This protein binds this small molecule.
Small molecule (SMILES): CCOC(=O)c1ccc(NC(=O)NCc2ccc(-n3cccn3)cc2)cc1

Sequence of chain 1.A:
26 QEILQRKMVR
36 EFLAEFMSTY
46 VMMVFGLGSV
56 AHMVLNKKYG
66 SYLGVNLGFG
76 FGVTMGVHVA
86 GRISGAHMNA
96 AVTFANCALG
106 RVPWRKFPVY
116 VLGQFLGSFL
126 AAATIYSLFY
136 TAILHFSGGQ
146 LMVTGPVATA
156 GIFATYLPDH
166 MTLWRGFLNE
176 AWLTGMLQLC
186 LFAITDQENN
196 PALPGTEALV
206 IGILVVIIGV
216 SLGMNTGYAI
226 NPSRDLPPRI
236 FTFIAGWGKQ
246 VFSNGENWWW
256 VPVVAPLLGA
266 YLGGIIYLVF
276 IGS

Binding-site contacts:
Ligand atom C09 contacts residue HIS92 of chain 1.A at 3.6 Å.
Ligand atom N10 contacts residue HIS92 of chain 1.A at 2.8 Å (h-bond).
Ligand atom C24 contacts residue VAL97 of chain 1.A at 3.6 Å (hydrophobic).
Ligand atom C27 contacts residue ASN226 of chain 1.A at 3.7 Å.
Ligand atom O05 contacts residue ILE225 of chain 1.A at 3.6 Å.
Ligand atom C22 contacts residue ASN101 of chain 1.A at 3.3 Å.
Ligand atom C22 contacts residue GLN183 of chain 1.A at 3.6 Å.
Ligand atom C27 contacts residue MET47 of chain 1.A at 4.0 Å (hydrophobic).
Ligand atom O03 contacts residue PHE74 of chain 1.A at 4.1 Å.
Ligand atom C25 contacts residue VAL97 of chain 1.A at 4.0 Å (hydrophobic).
Ligand atom C14 contacts residue VAL82 of chain 1.A at 3.9 Å (hydrophobic).
Ligand atom O12 contacts residue VAL78 of chain 1.A at 3.9 Å.
Ligand atom C21 contacts residue ARG106 of chain 1.A at 3.9 Å.
Ligand atom C01 contacts residue TYR223 of chain 1.A at 3.3 Å (hydrophobic).
Ligand atom C20 contacts residue THR190 of chain 1.A at 4.1 Å.
Ligand atom C14 contacts residue ALA91 of chain 1.A at 3.3 Å (hydrophobic).
Ligand atom C01 contacts residue ALA224 of chain 1.A at 3.3 Å (hydrophobic).
Ligand atom O12 contacts residue LEU186 of chain 1.A at 4.0 Å.
Ligand atom N13 contacts residue HIS92 of chain 1.A at 3.7 Å.
Ligand atom C26 contacts residue MET93 of chain 1.A at 4.0 Å (hydrophobic).
Ligand atom C16 contacts residue ILE206 of chain 1.A at 3.9 Å (hydrophobic).
Ligand atom O12 contacts residue ILE206 of chain 1.A at 3.6 Å.
Ligand atom C11 contacts residue HIS92 of chain 1.A at 3.7 Å.
Ligand atom C14 contacts residue GLY90 of chain 1.A at 4.0 Å.
Ligand atom C02 contacts residue PHE74 of chain 1.A at 3.6 Å (hydrophobic).
Ligand atom C11 contacts residue ALA91 of chain 1.A at 3.6 Å (hydrophobic).
Ligand atom C14 contacts residue ILE206 of chain 1.A at 4.1 Å (hydrophobic).
Ligand atom C01 contacts residue PHE74 of chain 1.A at 4.2 Å (hydrophobic).
Ligand atom N10 contacts residue ALA91 of chain 1.A at 3.9 Å.
Ligand atom N23 contacts residue GLN183 of chain 1.A at 3.5 Å (h-bond).
Ligand atom C26 contacts residue HIS92 of chain 1.A at 3.8 Å.
Ligand atom C22 contacts residue PHE187 of chain 1.A at 3.6 Å (hydrophobic).
Ligand atom C07 contacts residue LEU182 of chain 1.A at 3.9 Å (hydrophobic).
Ligand atom C01 contacts residue ILE225 of chain 1.A at 4.0 Å (hydrophobic).
Ligand atom C17 contacts residue THR190 of chain 1.A at 3.5 Å.
Ligand atom C27 contacts residue VAL78 of chain 1.A at 4.1 Å (hydrophobic).
Ligand atom N23 contacts residue ASN101 of chain 1.A at 3.6 Å.
Ligand atom C26 contacts residue ASN94 of chain 1.A at 4.0 Å.
Ligand atom C16 contacts residue THR190 of chain 1.A at 4.0 Å.
Ligand atom N13 contacts residue ALA91 of chain 1.A at 2.6 Å (h-bond).